Sequence of chain 1.B:
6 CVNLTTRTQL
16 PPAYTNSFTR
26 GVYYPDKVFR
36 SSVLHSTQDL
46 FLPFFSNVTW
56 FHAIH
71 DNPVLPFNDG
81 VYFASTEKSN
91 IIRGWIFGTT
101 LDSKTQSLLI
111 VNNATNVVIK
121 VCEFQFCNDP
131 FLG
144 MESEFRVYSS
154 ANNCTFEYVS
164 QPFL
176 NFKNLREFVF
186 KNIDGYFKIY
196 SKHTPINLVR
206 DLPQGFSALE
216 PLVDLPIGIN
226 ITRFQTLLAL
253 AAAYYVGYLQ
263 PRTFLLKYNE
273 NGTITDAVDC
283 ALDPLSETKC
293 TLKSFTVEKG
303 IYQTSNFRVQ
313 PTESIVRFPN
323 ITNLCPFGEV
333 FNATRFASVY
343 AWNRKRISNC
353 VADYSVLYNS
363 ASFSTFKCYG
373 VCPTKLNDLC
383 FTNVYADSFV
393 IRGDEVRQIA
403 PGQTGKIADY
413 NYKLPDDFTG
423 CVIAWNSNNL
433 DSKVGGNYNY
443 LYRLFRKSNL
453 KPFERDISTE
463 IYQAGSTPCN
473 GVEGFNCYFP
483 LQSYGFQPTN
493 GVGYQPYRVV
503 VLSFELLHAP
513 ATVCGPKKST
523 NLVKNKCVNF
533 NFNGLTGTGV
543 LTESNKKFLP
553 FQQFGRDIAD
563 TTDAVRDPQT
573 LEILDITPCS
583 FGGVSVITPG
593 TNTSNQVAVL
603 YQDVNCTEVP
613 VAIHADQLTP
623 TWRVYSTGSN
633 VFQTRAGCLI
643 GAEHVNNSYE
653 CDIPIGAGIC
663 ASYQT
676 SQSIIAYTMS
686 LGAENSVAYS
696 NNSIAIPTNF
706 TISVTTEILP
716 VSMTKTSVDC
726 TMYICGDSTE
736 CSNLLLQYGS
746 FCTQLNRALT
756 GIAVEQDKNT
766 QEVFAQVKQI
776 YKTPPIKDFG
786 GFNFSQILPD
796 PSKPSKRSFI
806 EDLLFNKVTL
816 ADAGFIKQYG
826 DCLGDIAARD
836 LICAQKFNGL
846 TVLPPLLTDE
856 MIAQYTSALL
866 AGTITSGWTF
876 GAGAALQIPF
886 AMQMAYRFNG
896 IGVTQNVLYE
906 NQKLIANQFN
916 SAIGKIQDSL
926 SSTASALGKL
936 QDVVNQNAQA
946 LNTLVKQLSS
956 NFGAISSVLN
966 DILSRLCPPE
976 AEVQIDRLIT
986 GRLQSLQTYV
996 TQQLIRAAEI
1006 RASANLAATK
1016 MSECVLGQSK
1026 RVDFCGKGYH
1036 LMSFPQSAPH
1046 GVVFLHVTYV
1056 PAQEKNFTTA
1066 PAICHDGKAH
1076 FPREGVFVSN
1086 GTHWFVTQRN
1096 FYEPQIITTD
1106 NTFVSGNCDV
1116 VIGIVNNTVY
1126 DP

Binding-site contacts:
Ligand atom C8 contacts residue THR461 of chain 1.A at 3.9 Å.
Ligand atom C8 contacts residue ASN156 of chain 1.B at 4.4 Å.
Ligand atom C8 contacts residue ILE459 of chain 1.A at 3.4 Å (hydrophobic).
Ligand atom C1 contacts residue ASN156 of chain 1.B at 1.4 Å.
Ligand atom C2 contacts residue ASN156 of chain 1.B at 2.5 Å.
Ligand atom O7 contacts residue ASN156 of chain 1.B at 2.7 Å (h-bond).
Ligand atom C3 contacts residue ASN156 of chain 1.B at 3.8 Å.
Ligand atom C5 contacts residue ASN156 of chain 1.B at 3.7 Å.
Ligand atom C4 contacts residue ASN156 of chain 1.B at 4.3 Å.
Ligand atom C7 contacts residue ASN156 of chain 1.B at 3.3 Å.
Ligand atom N2 contacts residue ASN156 of chain 1.B at 2.9 Å (h-bond).
Ligand atom O5 contacts residue ASN156 of chain 1.B at 2.4 Å (h-bond).
Ligand atom O6 contacts residue ASN155 of chain 1.B at 4.0 Å.
Ligand atom O5 contacts residue ASN155 of chain 1.B at 4.5 Å.

A small-molecule ligand and the protein it binds are described below.
Small molecule (SMILES): CC(=O)N[C@@H]1[C@@H](O)[C@H](O)[C@@H](CO)O[C@H]1O

Sequence of chain 1.A:
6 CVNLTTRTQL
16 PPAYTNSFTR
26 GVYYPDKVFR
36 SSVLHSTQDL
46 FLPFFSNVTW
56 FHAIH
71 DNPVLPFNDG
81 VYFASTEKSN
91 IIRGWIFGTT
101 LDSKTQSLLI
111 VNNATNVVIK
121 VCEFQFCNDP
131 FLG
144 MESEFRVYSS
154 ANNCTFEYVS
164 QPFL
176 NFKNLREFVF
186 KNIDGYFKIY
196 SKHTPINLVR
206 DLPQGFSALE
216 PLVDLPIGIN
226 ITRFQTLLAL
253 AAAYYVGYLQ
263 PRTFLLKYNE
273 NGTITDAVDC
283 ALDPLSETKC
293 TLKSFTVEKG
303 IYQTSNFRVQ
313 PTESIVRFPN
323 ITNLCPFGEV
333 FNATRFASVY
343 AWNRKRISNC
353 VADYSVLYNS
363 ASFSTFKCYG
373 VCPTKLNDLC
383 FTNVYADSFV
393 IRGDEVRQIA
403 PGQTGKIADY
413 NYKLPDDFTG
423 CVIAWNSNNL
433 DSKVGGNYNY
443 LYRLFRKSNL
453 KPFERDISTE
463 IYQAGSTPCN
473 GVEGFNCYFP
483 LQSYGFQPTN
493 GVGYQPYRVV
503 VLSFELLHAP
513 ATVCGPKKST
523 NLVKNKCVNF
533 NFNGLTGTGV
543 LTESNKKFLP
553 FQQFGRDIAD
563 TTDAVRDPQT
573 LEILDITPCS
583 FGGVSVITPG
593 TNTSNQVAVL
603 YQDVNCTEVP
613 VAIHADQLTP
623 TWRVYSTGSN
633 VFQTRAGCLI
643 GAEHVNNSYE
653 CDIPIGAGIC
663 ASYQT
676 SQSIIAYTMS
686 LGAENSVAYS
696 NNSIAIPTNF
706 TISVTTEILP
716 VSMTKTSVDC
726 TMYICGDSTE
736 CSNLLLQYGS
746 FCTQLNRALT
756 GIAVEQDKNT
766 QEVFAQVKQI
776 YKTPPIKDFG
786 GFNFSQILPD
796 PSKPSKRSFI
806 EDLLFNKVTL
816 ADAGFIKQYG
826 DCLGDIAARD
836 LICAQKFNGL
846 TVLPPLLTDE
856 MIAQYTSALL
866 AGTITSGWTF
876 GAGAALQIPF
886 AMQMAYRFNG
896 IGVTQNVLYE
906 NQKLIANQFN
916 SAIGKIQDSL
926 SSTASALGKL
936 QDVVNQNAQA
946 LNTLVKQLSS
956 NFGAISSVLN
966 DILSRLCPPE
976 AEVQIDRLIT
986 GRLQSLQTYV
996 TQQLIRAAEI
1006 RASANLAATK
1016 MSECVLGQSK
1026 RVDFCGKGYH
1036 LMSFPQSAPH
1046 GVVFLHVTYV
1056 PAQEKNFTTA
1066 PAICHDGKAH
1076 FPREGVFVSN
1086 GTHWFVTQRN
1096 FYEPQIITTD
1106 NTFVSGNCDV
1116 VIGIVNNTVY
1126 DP